Binding-site contacts:
Ligand atom C4 contacts residue ASN460 of chain 1.B at 4.2 Å.
Ligand atom C7 contacts residue ASN97 of chain 1.H at 4.3 Å.
Ligand atom C8 contacts residue ASN97 of chain 1.H at 4.0 Å.
Ligand atom C1 contacts residue ASN460 of chain 1.B at 1.4 Å.
Ligand atom O7 contacts residue ASN97 of chain 1.H at 4.1 Å.
Ligand atom N2 contacts residue ASN460 of chain 1.B at 2.9 Å (h-bond).
Ligand atom O5 contacts residue ASN460 of chain 1.B at 2.4 Å (h-bond).
Ligand atom O6 contacts residue ASN460 of chain 1.B at 4.2 Å.
Ligand atom O5 contacts residue TRP3 of chain 1.B at 4.4 Å.
Ligand atom O7 contacts residue ASN460 of chain 1.B at 3.2 Å (h-bond).
Ligand atom C7 contacts residue ASN460 of chain 1.B at 3.2 Å.
Ligand atom C2 contacts residue ASN460 of chain 1.B at 2.4 Å.
Ligand atom O7 contacts residue TRP3 of chain 1.B at 3.2 Å.
Ligand atom C3 contacts residue ASN460 of chain 1.B at 3.8 Å.
Ligand atom C5 contacts residue ASN460 of chain 1.B at 3.7 Å.
Ligand atom C7 contacts residue TRP3 of chain 1.B at 4.3 Å (hydrophobic).
Ligand atom C8 contacts residue ASN460 of chain 1.B at 4.4 Å.

Sequence of chain 1.H:
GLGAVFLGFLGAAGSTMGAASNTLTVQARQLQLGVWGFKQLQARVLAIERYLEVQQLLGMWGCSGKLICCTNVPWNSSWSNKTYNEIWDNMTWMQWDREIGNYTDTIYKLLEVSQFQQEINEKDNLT

Sequence of chain 1.B:
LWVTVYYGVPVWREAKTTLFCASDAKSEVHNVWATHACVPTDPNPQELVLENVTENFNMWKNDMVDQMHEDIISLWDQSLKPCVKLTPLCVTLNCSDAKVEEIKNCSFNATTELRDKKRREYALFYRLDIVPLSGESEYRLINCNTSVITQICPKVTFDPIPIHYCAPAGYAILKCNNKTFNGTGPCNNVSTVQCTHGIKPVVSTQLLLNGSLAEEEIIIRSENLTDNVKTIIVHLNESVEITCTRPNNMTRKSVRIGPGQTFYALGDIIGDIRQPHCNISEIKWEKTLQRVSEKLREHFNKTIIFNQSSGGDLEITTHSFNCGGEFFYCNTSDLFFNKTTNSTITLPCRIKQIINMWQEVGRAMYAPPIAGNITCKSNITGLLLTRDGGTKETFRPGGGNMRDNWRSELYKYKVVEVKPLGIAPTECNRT

This small molecule binds to this protein.
Small molecule (SMILES): CC(=O)N[C@@H]1[C@@H](O)[C@H](O)[C@@H](CO)O[C@H]1O